This protein binds this small molecule.
Small molecule (SMILES): CC(=O)N[C@@H]1[C@@H](O)[C@H](O)[C@@H](CO)O[C@H]1O

Sequence of chain 1.A:
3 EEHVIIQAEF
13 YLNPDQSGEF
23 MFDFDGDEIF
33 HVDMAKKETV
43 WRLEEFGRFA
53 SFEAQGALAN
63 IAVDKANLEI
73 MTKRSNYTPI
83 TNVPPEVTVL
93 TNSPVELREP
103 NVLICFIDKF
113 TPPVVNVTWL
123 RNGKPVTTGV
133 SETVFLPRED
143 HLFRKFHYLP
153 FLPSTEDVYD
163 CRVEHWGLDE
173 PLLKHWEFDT

Binding-site contacts:
Ligand atom C3 contacts residue ASN78 of chain 1.A at 3.8 Å.
Ligand atom C4 contacts residue ASN78 of chain 1.A at 4.2 Å.
Ligand atom O5 contacts residue ASN78 of chain 1.A at 2.4 Å (h-bond).
Ligand atom O7 contacts residue SER77 of chain 1.A at 4.4 Å.
Ligand atom C1 contacts residue ARG76 of chain 1.A at 4.5 Å.
Ligand atom C7 contacts residue ASN78 of chain 1.A at 3.4 Å.
Ligand atom O7 contacts residue ARG76 of chain 1.A at 4.2 Å.
Ligand atom O7 contacts residue ASN78 of chain 1.A at 4.3 Å.
Ligand atom C8 contacts residue ASN78 of chain 1.A at 3.4 Å.
Ligand atom C2 contacts residue ASN78 of chain 1.A at 2.5 Å.
Ligand atom C1 contacts residue ASN78 of chain 1.A at 1.4 Å.
Ligand atom N2 contacts residue ARG76 of chain 1.A at 3.9 Å.
Ligand atom C7 contacts residue ARG76 of chain 1.A at 4.4 Å.
Ligand atom C5 contacts residue ASN78 of chain 1.A at 3.7 Å.
Ligand atom N2 contacts residue ASN78 of chain 1.A at 2.9 Å (h-bond).
Ligand atom O7 contacts residue LEU55 of chain 1.B at 4.3 Å.

Sequence of chain 1.B:
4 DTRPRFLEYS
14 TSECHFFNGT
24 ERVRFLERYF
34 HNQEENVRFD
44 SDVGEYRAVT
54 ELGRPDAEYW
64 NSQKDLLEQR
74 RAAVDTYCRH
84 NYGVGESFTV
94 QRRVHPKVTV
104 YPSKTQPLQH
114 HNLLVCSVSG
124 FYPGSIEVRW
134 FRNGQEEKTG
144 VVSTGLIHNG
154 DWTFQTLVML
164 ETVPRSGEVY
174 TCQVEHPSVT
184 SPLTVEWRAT